Binding-site contacts:
Ligand atom C7 contacts residue ASN717 of chain 1.C at 3.3 Å.
Ligand atom O4 contacts residue LEU922 of chain 1.C at 3.7 Å.
Ligand atom C4 contacts residue ASN717 of chain 1.C at 4.3 Å.
Ligand atom C8 contacts residue ASN717 of chain 1.C at 4.4 Å.
Ligand atom C3 contacts residue ASN717 of chain 1.C at 3.8 Å.
Ligand atom O7 contacts residue ASN717 of chain 1.C at 3.3 Å (h-bond).
Ligand atom C5 contacts residue LEU922 of chain 1.C at 3.8 Å (hydrophobic).
Ligand atom O7 contacts residue LEU922 of chain 1.C at 4.2 Å.
Ligand atom C8 contacts residue THR716 of chain 1.C at 4.3 Å.
Ligand atom C5 contacts residue ASN717 of chain 1.C at 3.7 Å.
Ligand atom C8 contacts residue GLN926 of chain 1.C at 4.4 Å.
Ligand atom C3 contacts residue LEU922 of chain 1.C at 3.8 Å (hydrophobic).
Ligand atom C6 contacts residue GLN926 of chain 1.C at 3.9 Å.
Ligand atom O6 contacts residue ASN717 of chain 1.C at 4.3 Å.
Ligand atom C4 contacts residue LEU922 of chain 1.C at 4.0 Å (hydrophobic).
Ligand atom C2 contacts residue ASN717 of chain 1.C at 2.5 Å.
Ligand atom C7 contacts residue THR716 of chain 1.C at 4.5 Å.
Ligand atom O5 contacts residue ASN717 of chain 1.C at 2.4 Å (h-bond).
Ligand atom C1 contacts residue ASN717 of chain 1.C at 1.4 Å.
Ligand atom C6 contacts residue ASN717 of chain 1.C at 4.4 Å.
Ligand atom N2 contacts residue ASN717 of chain 1.C at 2.9 Å (h-bond).
Ligand atom C1 contacts residue LEU922 of chain 1.C at 4.4 Å (hydrophobic).
Ligand atom C7 contacts residue LEU922 of chain 1.C at 4.4 Å (hydrophobic).

This protein binds this small molecule.
Small molecule (SMILES): CC(=O)N[C@H]1[C@H](O[C@H]2[C@H](O)[C@@H](NC(C)=O)CO[C@@H]2CO)O[C@H](CO)[C@@H](O)[C@@H]1O

Sequence of chain 1.C:
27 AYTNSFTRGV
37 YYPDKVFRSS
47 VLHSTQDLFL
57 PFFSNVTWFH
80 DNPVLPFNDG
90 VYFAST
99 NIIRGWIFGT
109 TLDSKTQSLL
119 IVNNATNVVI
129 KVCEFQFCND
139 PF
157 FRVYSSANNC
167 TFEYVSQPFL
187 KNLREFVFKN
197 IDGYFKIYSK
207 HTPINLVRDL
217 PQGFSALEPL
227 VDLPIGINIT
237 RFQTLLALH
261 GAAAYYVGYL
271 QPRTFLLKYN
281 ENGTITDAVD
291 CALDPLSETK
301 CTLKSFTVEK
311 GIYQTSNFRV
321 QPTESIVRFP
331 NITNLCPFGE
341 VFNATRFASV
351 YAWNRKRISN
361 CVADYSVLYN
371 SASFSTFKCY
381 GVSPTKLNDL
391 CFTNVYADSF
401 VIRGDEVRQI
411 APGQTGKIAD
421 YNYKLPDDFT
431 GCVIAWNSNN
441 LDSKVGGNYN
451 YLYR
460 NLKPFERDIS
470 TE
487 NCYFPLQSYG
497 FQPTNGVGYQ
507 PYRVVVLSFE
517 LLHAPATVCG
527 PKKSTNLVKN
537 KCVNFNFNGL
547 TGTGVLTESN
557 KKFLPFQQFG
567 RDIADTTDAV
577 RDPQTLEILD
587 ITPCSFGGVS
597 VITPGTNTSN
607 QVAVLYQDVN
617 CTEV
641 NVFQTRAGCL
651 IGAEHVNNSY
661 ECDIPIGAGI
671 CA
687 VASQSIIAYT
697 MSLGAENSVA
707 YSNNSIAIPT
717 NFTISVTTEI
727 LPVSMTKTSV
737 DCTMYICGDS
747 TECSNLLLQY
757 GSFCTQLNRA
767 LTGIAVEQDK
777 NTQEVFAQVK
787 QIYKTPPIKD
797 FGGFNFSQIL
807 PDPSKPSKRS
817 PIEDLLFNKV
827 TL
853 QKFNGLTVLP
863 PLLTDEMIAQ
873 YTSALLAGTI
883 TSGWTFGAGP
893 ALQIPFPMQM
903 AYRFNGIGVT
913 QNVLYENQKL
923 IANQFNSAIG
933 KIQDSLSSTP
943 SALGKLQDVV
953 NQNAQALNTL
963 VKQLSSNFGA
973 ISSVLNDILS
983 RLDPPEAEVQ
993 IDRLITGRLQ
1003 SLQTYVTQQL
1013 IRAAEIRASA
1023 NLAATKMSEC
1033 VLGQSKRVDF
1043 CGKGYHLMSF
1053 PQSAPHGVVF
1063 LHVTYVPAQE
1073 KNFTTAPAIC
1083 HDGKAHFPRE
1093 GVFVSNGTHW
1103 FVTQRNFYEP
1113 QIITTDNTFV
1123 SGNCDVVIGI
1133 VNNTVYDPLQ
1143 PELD